Sequence of chain 1.B:
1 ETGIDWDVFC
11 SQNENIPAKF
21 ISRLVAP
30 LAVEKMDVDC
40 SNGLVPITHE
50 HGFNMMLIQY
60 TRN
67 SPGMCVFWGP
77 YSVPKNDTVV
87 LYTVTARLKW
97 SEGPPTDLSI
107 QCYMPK

This small molecule binds to this protein.
Small molecule (SMILES): CC(=O)N[C@@H]1[C@@H](O)[C@H](O)[C@@H](CO)O[C@H]1O

Binding-site contacts:
Ligand atom C3 contacts residue ASN82 of chain 1.B at 3.8 Å.
Ligand atom C7 contacts residue VAL85 of chain 1.B at 4.1 Å (hydrophobic).
Ligand atom N2 contacts residue ASN82 of chain 1.B at 3.1 Å.
Ligand atom C8 contacts residue VAL79 of chain 1.B at 4.3 Å (hydrophobic).
Ligand atom O7 contacts residue ASN82 of chain 1.B at 4.3 Å.
Ligand atom C4 contacts residue ASN82 of chain 1.B at 4.1 Å.
Ligand atom C5 contacts residue ASN82 of chain 1.B at 3.5 Å.
Ligand atom C8 contacts residue ASN82 of chain 1.B at 4.0 Å.
Ligand atom C2 contacts residue ASN82 of chain 1.B at 2.5 Å.
Ligand atom C1 contacts residue ASN82 of chain 1.B at 1.4 Å.
Ligand atom O7 contacts residue VAL85 of chain 1.B at 3.7 Å.
Ligand atom C7 contacts residue ASN82 of chain 1.B at 3.8 Å.
Ligand atom O5 contacts residue ASN82 of chain 1.B at 2.2 Å (h-bond).
Ligand atom C1 contacts residue THR84 of chain 1.B at 3.7 Å.
Ligand atom O5 contacts residue THR84 of chain 1.B at 3.4 Å (h-bond).